Sequence of chain 36.C:
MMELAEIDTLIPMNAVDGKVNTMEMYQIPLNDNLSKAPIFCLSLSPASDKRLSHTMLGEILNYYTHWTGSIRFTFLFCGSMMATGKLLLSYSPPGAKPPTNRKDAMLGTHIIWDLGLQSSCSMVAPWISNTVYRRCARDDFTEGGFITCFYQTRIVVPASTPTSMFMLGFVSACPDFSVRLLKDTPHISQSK

Sequence of chain 37.A:
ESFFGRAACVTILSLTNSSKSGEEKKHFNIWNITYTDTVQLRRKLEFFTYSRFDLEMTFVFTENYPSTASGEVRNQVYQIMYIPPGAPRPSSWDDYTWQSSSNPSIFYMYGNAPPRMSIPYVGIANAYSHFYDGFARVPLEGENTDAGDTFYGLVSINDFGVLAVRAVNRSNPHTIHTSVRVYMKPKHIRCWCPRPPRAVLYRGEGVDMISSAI

Binding-site contacts:
Ligand atom NH2 contacts residue PHE100 of chain 37.A at 2.8 Å (h-bond).
Ligand atom N contacts residue SER86 of chain 37.A at 4.0 Å.
Ligand atom CG contacts residue SER86 of chain 37.A at 4.2 Å.
Ligand atom CZ contacts residue ASN101 of chain 37.A at 3.7 Å.
Ligand atom N contacts residue LYS234 of chain 36.C at 1.5 Å.
Ligand atom NH1 contacts residue SER86 of chain 37.A at 3.4 Å (h-bond).
Ligand atom CD1 contacts residue ILE84 of chain 37.A at 4.0 Å (hydrophobic).
Ligand atom O contacts residue LYS98 of chain 37.A at 3.8 Å.
Ligand atom O contacts residue LYS234 of chain 36.C at 3.4 Å.
Ligand atom NH2 contacts residue LYS97 of chain 37.A at 3.6 Å (salt-bridge).
Ligand atom CZ contacts residue SER86 of chain 37.A at 3.2 Å.
Ligand atom CB contacts residue SER233 of chain 36.C at 4.1 Å.
Ligand atom CB contacts residue LYS234 of chain 36.C at 3.9 Å.
Ligand atom N contacts residue LYS234 of chain 36.C at 3.6 Å.
Ligand atom C contacts residue LYS98 of chain 37.A at 3.7 Å.
Ligand atom NH2 contacts residue ASN101 of chain 37.A at 3.7 Å.
Ligand atom CZ contacts residue LYS98 of chain 37.A at 3.7 Å.
Ligand atom NH1 contacts residue LYS98 of chain 37.A at 3.7 Å.
Ligand atom C contacts residue SER86 of chain 37.A at 3.6 Å.
Ligand atom NE contacts residue ASN101 of chain 37.A at 3.0 Å (h-bond).
Ligand atom NH2 contacts residue LYS98 of chain 37.A at 2.7 Å (salt-bridge).
Ligand atom O contacts residue SER86 of chain 37.A at 2.8 Å (h-bond).
Ligand atom NE contacts residue SER86 of chain 37.A at 3.6 Å.
Ligand atom CD2 contacts residue ILE84 of chain 37.A at 3.9 Å (hydrophobic).
Ligand atom CB contacts residue SER86 of chain 37.A at 3.9 Å.
Ligand atom NH1 contacts residue THR88 of chain 37.A at 3.8 Å.
Ligand atom N contacts residue SER233 of chain 36.C at 3.0 Å (h-bond).
Ligand atom CD contacts residue SER86 of chain 37.A at 3.5 Å.
Ligand atom NH1 contacts residue LEU87 of chain 37.A at 3.9 Å.
Ligand atom CA contacts residue SER233 of chain 36.C at 3.6 Å.
Ligand atom CA contacts residue SER86 of chain 37.A at 4.0 Å.
Ligand atom CZ contacts residue PHE100 of chain 37.A at 4.1 Å (hydrophobic).
Ligand atom NH2 contacts residue SER86 of chain 37.A at 3.5 Å (h-bond).
Ligand atom CZ contacts residue LEU87 of chain 37.A at 4.2 Å (hydrophobic).
Ligand atom C contacts residue THR88 of chain 37.A at 4.2 Å.
Ligand atom O contacts residue THR88 of chain 37.A at 3.7 Å.
Ligand atom C contacts residue LYS234 of chain 36.C at 3.0 Å.
Ligand atom NH2 contacts residue LEU87 of chain 37.A at 3.9 Å.
Ligand atom CD contacts residue ASN101 of chain 37.A at 3.2 Å.
Ligand atom CA contacts residue LYS234 of chain 36.C at 2.5 Å.

This small molecule binds to this protein.
Small molecule (SMILES): CC[C@H](C)[C@H](NC(=O)[C@@H](N)CC(C)C)C(=O)NCC(=O)N[C@@H](CCCN=C(N)N)C(=O)N[C@H](C=O)[C@@H](C)O